Binding-site contacts:
Ligand atom O7 contacts residue ASN75 of chain 1.B at 2.9 Å (h-bond).
Ligand atom C8 contacts residue ASN75 of chain 1.B at 4.4 Å.
Ligand atom C7 contacts residue ASP74 of chain 1.B at 4.4 Å.
Ligand atom O5 contacts residue ASN75 of chain 1.B at 2.4 Å (h-bond).
Ligand atom C8 contacts residue ASP74 of chain 1.B at 3.4 Å.
Ligand atom C7 contacts residue ASN75 of chain 1.B at 3.1 Å.
Ligand atom C1 contacts residue ASN75 of chain 1.B at 1.4 Å.
Ligand atom C4 contacts residue ASN75 of chain 1.B at 4.2 Å.
Ligand atom C3 contacts residue ASN75 of chain 1.B at 3.8 Å.
Ligand atom N2 contacts residue ASN75 of chain 1.B at 2.9 Å (h-bond).
Ligand atom C5 contacts residue ASN75 of chain 1.B at 3.7 Å.
Ligand atom C2 contacts residue ASN75 of chain 1.B at 2.5 Å.

The protein below binds the small molecule below.
Small molecule (SMILES): CC(=O)N[C@H]1[C@H](O[C@H]2[C@H](O)[C@@H](NC(C)=O)CO[C@@H]2CO)O[C@H](CO)[C@@H](O)[C@@H]1O

Sequence of chain 1.B:
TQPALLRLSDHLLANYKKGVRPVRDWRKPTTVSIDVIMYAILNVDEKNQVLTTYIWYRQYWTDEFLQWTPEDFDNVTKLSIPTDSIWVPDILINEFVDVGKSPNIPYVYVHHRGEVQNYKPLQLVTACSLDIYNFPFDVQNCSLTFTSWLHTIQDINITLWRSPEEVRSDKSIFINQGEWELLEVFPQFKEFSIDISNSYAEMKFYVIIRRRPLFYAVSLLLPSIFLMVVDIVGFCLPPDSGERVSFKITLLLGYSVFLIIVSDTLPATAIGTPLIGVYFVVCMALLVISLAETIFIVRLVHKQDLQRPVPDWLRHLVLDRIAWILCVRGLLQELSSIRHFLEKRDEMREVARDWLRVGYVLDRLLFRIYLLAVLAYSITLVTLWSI